Sequence of chain 1.A:
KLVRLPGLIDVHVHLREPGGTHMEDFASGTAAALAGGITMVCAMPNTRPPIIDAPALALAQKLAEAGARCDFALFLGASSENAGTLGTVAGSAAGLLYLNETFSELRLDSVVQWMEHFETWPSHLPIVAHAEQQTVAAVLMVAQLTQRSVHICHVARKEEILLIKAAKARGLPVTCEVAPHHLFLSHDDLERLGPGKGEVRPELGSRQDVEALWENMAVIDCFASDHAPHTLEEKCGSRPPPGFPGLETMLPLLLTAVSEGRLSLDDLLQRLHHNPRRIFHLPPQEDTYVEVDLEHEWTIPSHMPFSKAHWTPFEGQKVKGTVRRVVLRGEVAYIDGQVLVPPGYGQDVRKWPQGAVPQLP

This protein binds this small molecule.
Small molecule (SMILES): O=C1C[C@@H](C(=O)O)NC(=O)N1

Binding-site contacts:
Ligand atom C2 contacts residue GLY244 of chain 1.A at 3.8 Å.
Ligand atom O71 contacts residue ALA229 of chain 1.A at 3.5 Å.
Ligand atom N1 contacts residue GLY244 of chain 1.A at 3.6 Å.
Ligand atom N1 contacts residue PRO243 of chain 1.A at 2.9 Å (h-bond).
Ligand atom O72 contacts residue ARG16 of chain 1.A at 2.9 Å (salt-bridge).
Ligand atom C7 contacts residue HIS14 of chain 1.A at 4.2 Å.
Ligand atom C4 contacts residue ZN1 of chain 1.E at 3.6 Å.
Ligand atom C7 contacts residue ASN46 of chain 1.A at 3.9 Å.
Ligand atom N3 contacts residue ASP227 of chain 1.A at 4.1 Å.
Ligand atom N1 contacts residue ALA229 of chain 1.A at 3.6 Å.
Ligand atom C7 contacts residue PRO243 of chain 1.A at 4.0 Å (hydrophobic).
Ligand atom O71 contacts residue HIS231 of chain 1.A at 2.9 Å (h-bond).
Ligand atom O4 contacts residue ZN1 of chain 1.E at 2.9 Å.
Ligand atom O4 contacts residue ARG202 of chain 1.A at 3.9 Å.
Ligand atom C4 contacts residue ARG202 of chain 1.A at 3.8 Å.
Ligand atom C7 contacts residue ALA229 of chain 1.A at 3.8 Å (hydrophobic).
Ligand atom O71 contacts residue PRO243 of chain 1.A at 3.1 Å (h-bond).
Ligand atom O2 contacts residue ARG202 of chain 1.A at 3.0 Å (salt-bridge).
Ligand atom O72 contacts residue HIS14 of chain 1.A at 3.3 Å (h-bond).
Ligand atom N3 contacts residue ARG202 of chain 1.A at 2.8 Å (salt-bridge).
Ligand atom O4 contacts residue HIS131 of chain 1.A at 3.0 Å.
Ligand atom C7 contacts residue ARG16 of chain 1.A at 3.5 Å.
Ligand atom O72 contacts residue ASN46 of chain 1.A at 2.9 Å (h-bond).
Ligand atom O2 contacts residue VAL201 of chain 1.A at 3.5 Å.
Ligand atom C2 contacts residue PRO243 of chain 1.A at 3.4 Å (hydrophobic).
Ligand atom O4 contacts residue KCX97 of chain 1.A at 4.2 Å.
Ligand atom C6 contacts residue PRO243 of chain 1.A at 4.0 Å (hydrophobic).
Ligand atom O2 contacts residue GLY244 of chain 1.A at 3.1 Å (h-bond).
Ligand atom C2 contacts residue ARG202 of chain 1.A at 3.5 Å.
Ligand atom O71 contacts residue ARG16 of chain 1.A at 2.8 Å (salt-bridge).
Ligand atom C5 contacts residue ZN1 of chain 1.H at 3.9 Å.
Ligand atom N3 contacts residue HIS131 of chain 1.A at 4.2 Å.
Ligand atom C6 contacts residue HIS14 of chain 1.A at 4.0 Å.
Ligand atom C6 contacts residue ALA229 of chain 1.A at 3.9 Å (hydrophobic).
Ligand atom C7 contacts residue HIS231 of chain 1.A at 4.2 Å.
Ligand atom O2 contacts residue PRO243 of chain 1.A at 3.1 Å.
Ligand atom C5 contacts residue ASN46 of chain 1.A at 4.1 Å.
Ligand atom C2 contacts residue ASP227 of chain 1.A at 4.2 Å.
Ligand atom C4 contacts residue HIS131 of chain 1.A at 4.0 Å.
Ligand atom C5 contacts residue HIS14 of chain 1.A at 4.0 Å.